Sequence of chain 1.A:
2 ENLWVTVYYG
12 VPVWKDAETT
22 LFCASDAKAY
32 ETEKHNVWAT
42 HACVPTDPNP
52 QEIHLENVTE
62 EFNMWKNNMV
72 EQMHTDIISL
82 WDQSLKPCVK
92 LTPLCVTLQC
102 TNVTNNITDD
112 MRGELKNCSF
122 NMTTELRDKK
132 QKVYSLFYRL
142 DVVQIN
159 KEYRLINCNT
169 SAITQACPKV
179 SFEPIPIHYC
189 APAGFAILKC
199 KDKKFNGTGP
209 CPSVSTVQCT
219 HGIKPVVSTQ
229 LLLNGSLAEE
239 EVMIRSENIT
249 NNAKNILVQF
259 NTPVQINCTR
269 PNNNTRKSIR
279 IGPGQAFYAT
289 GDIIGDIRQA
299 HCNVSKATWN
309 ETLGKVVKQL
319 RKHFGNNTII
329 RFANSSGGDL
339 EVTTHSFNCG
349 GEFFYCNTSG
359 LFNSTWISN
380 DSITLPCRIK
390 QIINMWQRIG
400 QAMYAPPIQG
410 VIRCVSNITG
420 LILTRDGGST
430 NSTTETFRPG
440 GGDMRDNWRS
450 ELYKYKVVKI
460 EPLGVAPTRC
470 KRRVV

Binding-site contacts:
Ligand atom N2 contacts residue ASN361 of chain 1.A at 2.9 Å.
Ligand atom O7 contacts residue ASN361 of chain 1.A at 4.2 Å.
Ligand atom C3 contacts residue ASN361 of chain 1.A at 3.9 Å.
Ligand atom C5 contacts residue ASN361 of chain 1.A at 3.6 Å.
Ligand atom C4 contacts residue NAG2 of chain 1.S at 4.3 Å.
Ligand atom C8 contacts residue ASN361 of chain 1.A at 3.8 Å.
Ligand atom C7 contacts residue ASN361 of chain 1.A at 3.5 Å.
Ligand atom O6 contacts residue ASN361 of chain 1.A at 4.3 Å.
Ligand atom C4 contacts residue ASN361 of chain 1.A at 4.2 Å.
Ligand atom C1 contacts residue ASN361 of chain 1.A at 1.5 Å.
Ligand atom C7 contacts residue NAG2 of chain 1.S at 4.2 Å.
Ligand atom C3 contacts residue NAG2 of chain 1.S at 4.0 Å.
Ligand atom O3 contacts residue NAG2 of chain 1.S at 3.2 Å.
Ligand atom C2 contacts residue NAG2 of chain 1.S at 4.1 Å.
Ligand atom O7 contacts residue NAG2 of chain 1.S at 3.1 Å.
Ligand atom C2 contacts residue ASN361 of chain 1.A at 2.6 Å.
Ligand atom O5 contacts residue ASN361 of chain 1.A at 2.2 Å (h-bond).

This protein binds this small molecule.
Small molecule (SMILES): CC(=O)N[C@@H]1[C@@H](O)[C@H](O)[C@@H](CO)O[C@H]1O